Sequence of chain 1.U:
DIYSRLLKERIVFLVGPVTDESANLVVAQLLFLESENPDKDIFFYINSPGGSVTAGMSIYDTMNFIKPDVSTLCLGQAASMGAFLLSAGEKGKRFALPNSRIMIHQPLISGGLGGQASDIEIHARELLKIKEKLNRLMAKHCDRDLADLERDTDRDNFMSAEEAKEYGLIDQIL

A small-molecule ligand and the protein it binds are described below.
Small molecule (SMILES): C[C@@H]1C[C@H]2C(=O)O[C@@H](C)[C@H](NC(=O)[C@@H](N)Cc3cc(F)cc(F)c3)C(=O)N3CCC[C@H]3C(=O)N3CCCC[C@H]3C(=O)N[C@@H](C)C(=O)N2C1

Sequence of chain 1.O:
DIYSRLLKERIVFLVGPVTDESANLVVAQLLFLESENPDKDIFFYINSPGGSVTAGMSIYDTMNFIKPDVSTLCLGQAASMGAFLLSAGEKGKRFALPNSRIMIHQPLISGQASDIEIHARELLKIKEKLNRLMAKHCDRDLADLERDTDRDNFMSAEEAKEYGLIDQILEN

Binding-site contacts:
Ligand atom CD contacts residue GLN207 of chain 1.O at 3.8 Å.
Ligand atom CA contacts residue OCA1 of chain 1.SB at 2.6 Å.
Ligand atom C contacts residue PHE100 of chain 1.U at 3.8 Å (hydrophobic).
Ligand atom CZ contacts residue LEU132 of chain 1.O at 3.7 Å (hydrophobic).
Ligand atom CD contacts residue PHE130 of chain 1.O at 3.8 Å (hydrophobic).
Ligand atom F2 contacts residue LEU66 of chain 1.U at 3.4 Å.
Ligand atom CA contacts residue PHE100 of chain 1.U at 3.7 Å (hydrophobic).
Ligand atom CE1 contacts residue LEU132 of chain 1.O at 3.6 Å (hydrophobic).
Ligand atom F1 contacts residue PHE100 of chain 1.U at 3.1 Å.
Ligand atom CB contacts residue OCA1 of chain 1.SB at 3.9 Å.
Ligand atom CG2 contacts residue OCA1 of chain 1.SB at 3.2 Å.
Ligand atom C contacts residue OCA1 of chain 1.SB at 3.1 Å.
Ligand atom CE contacts residue GLU44 of chain 1.O at 3.2 Å.
Ligand atom CA contacts residue PHE78 of chain 1.O at 3.8 Å (hydrophobic).
Ligand atom CD2 contacts residue TYR80 of chain 1.O at 3.7 Å (hydrophobic).
Ligand atom C contacts residue TYR80 of chain 1.O at 3.8 Å (hydrophobic).
Ligand atom CE contacts residue ILE46 of chain 1.O at 3.6 Å (hydrophobic).
Ligand atom CD contacts residue LEU209 of chain 1.O at 3.7 Å (hydrophobic).
Ligand atom F1 contacts residue LEU132 of chain 1.O at 3.5 Å.
Ligand atom CB contacts residue LEU108 of chain 1.O at 3.8 Å (hydrophobic).
Ligand atom F1 contacts residue THR97 of chain 1.U at 3.5 Å.
Ligand atom N contacts residue TYR80 of chain 1.O at 3.1 Å (h-bond).
Ligand atom CA contacts residue OCA1 of chain 1.SB at 3.7 Å.
Ligand atom CE contacts residue LEU209 of chain 1.O at 3.4 Å (hydrophobic).
Ligand atom O contacts residue TYR80 of chain 1.O at 2.7 Å (h-bond).
Ligand atom F2 contacts residue LEU110 of chain 1.O at 3.9 Å.
Ligand atom C contacts residue PHE78 of chain 1.O at 3.8 Å (hydrophobic).
Ligand atom N contacts residue PHE100 of chain 1.U at 3.8 Å.
Ligand atom F2 contacts residue VAL62 of chain 1.U at 3.7 Å.
Ligand atom F2 contacts residue TYR80 of chain 1.O at 3.6 Å.
Ligand atom CZ contacts residue THR97 of chain 1.U at 3.5 Å.
Ligand atom CD1 contacts residue LEU132 of chain 1.O at 3.6 Å (hydrophobic).
Ligand atom N contacts residue OCA1 of chain 1.SB at 2.6 Å (h-bond).
Ligand atom CD1 contacts residue PHE100 of chain 1.U at 3.7 Å (hydrophobic).
Ligand atom F1 contacts residue ASP96 of chain 1.U at 3.5 Å.
Ligand atom CB contacts residue PHE78 of chain 1.O at 3.5 Å (hydrophobic).
Ligand atom N contacts residue OCA1 of chain 1.SB at 1.5 Å.
Ligand atom CD contacts residue ILE46 of chain 1.O at 3.6 Å (hydrophobic).
Ligand atom CD contacts residue TYR80 of chain 1.O at 3.7 Å (hydrophobic).
Ligand atom CB contacts residue PHE130 of chain 1.O at 3.6 Å (hydrophobic).